This protein binds this small molecule.
Small molecule (SMILES): CCCC/C(=C\c1coc2nc(N)nc(N)c12)c1ccccc1OC

Sequence of chain 1.A:
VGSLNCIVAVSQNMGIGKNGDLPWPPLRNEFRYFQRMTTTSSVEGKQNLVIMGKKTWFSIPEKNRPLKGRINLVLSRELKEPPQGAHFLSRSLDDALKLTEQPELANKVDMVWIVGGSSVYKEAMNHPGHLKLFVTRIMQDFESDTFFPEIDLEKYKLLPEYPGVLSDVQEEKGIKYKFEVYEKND

Binding-site contacts:
Ligand atom CAI contacts residue SER59 of chain 1.A at 3.6 Å.
Ligand atom N3 contacts residue PHE34 of chain 1.A at 3.5 Å.
Ligand atom CAM contacts residue PHE31 of chain 1.A at 3.8 Å (hydrophobic).
Ligand atom OAQ contacts residue PHE34 of chain 1.A at 3.6 Å.
Ligand atom CAJ contacts residue VAL115 of chain 1.A at 3.5 Å (hydrophobic).
Ligand atom CAB contacts residue LEU22 of chain 1.A at 3.7 Å (hydrophobic).
Ligand atom C4 contacts residue VAL8 of chain 1.A at 3.7 Å (hydrophobic).
Ligand atom OAP contacts residue LEU22 of chain 1.A at 3.5 Å.
Ligand atom N3 contacts residue ALA9 of chain 1.A at 3.5 Å (h-bond).
Ligand atom OAP contacts residue PHE31 of chain 1.A at 3.7 Å.
Ligand atom N1 contacts residue ALA9 of chain 1.A at 3.6 Å.
Ligand atom N3 contacts residue ILE7 of chain 1.A at 3.6 Å.
Ligand atom C6 contacts residue GLU30 of chain 1.A at 3.5 Å.
Ligand atom C4 contacts residue PHE34 of chain 1.A at 3.4 Å (hydrophobic).
Ligand atom C2 contacts residue GLU30 of chain 1.A at 3.4 Å.
Ligand atom C2 contacts residue VAL8 of chain 1.A at 3.6 Å (hydrophobic).
Ligand atom CAM contacts residue PHE34 of chain 1.A at 3.7 Å (hydrophobic).
Ligand atom OAQ contacts residue VAL8 of chain 1.A at 3.8 Å.
Ligand atom CAT contacts residue NDP1 of chain 1.C at 3.2 Å.
Ligand atom OAQ contacts residue NDP1 of chain 1.C at 3.1 Å (h-bond).
Ligand atom NAC contacts residue GLU30 of chain 1.A at 2.6 Å (salt-bridge).
Ligand atom N3 contacts residue VAL8 of chain 1.A at 3.3 Å.
Ligand atom C2 contacts residue ALA9 of chain 1.A at 3.6 Å (hydrophobic).
Ligand atom CAB contacts residue PHE31 of chain 1.A at 3.6 Å (hydrophobic).
Ligand atom CAA contacts residue VAL115 of chain 1.A at 3.5 Å (hydrophobic).
Ligand atom CAJ contacts residue NDP1 of chain 1.C at 3.0 Å.
Ligand atom NAC contacts residue THR136 of chain 1.A at 3.4 Å (h-bond).
Ligand atom NAD contacts residue GLU30 of chain 1.A at 3.5 Å (salt-bridge).
Ligand atom C4 contacts residue NDP1 of chain 1.C at 3.1 Å.
Ligand atom CAG contacts residue SER59 of chain 1.A at 3.3 Å.
Ligand atom OAQ contacts residue TYR121 of chain 1.A at 3.7 Å.
Ligand atom NAC contacts residue VAL8 of chain 1.A at 3.6 Å.
Ligand atom C5 contacts residue NDP1 of chain 1.C at 3.2 Å.
Ligand atom NAD contacts residue LEU22 of chain 1.A at 3.4 Å.
Ligand atom CAL contacts residue PHE34 of chain 1.A at 3.6 Å (hydrophobic).
Ligand atom N1 contacts residue GLU30 of chain 1.A at 2.6 Å (salt-bridge).
Ligand atom N3 contacts residue NDP1 of chain 1.C at 3.8 Å.
Ligand atom OAQ contacts residue ILE7 of chain 1.A at 3.3 Å (h-bond).
Ligand atom CAF contacts residue SER59 of chain 1.A at 3.7 Å.
Ligand atom CAE contacts residue NDP1 of chain 1.C at 3.7 Å.